The protein below binds the small molecule below.
Small molecule (SMILES): O=C1CC(=O)NC(=O)N1

Binding-site contacts:
Ligand atom N3 contacts residue ARG344 of chain 1.A at 3.6 Å (salt-bridge).
Ligand atom N1 contacts residue LYS182 of chain 1.A at 3.6 Å.
Ligand atom C2 contacts residue GLY65 of chain 1.A at 3.2 Å.
Ligand atom C4 contacts residue SER252 of chain 1.A at 3.8 Å.
Ligand atom C6 contacts residue ALA253 of chain 1.A at 3.3 Å (hydrophobic).
Ligand atom O8 contacts residue ARG214 of chain 1.A at 2.8 Å (salt-bridge).
Ligand atom C4 contacts residue ARG344 of chain 1.A at 3.3 Å.
Ligand atom N1 contacts residue GLY65 of chain 1.A at 3.7 Å.
Ligand atom C6 contacts residue ARG214 of chain 1.A at 3.7 Å.
Ligand atom O4 contacts residue SER103 of chain 1.A at 3.2 Å (h-bond).
Ligand atom C5 contacts residue SER252 of chain 1.A at 3.8 Å.
Ligand atom O2 contacts residue GLY104 of chain 1.A at 2.8 Å (h-bond).
Ligand atom O4 contacts residue GLY364 of chain 1.A at 2.6 Å (h-bond).
Ligand atom N3 contacts residue GLY104 of chain 1.A at 3.1 Å (h-bond).
Ligand atom N1 contacts residue SER252 of chain 1.A at 3.0 Å (h-bond).
Ligand atom O4 contacts residue SER363 of chain 1.A at 3.1 Å.
Ligand atom C4 contacts residue SER103 of chain 1.A at 3.2 Å.
Ligand atom C2 contacts residue SER252 of chain 1.A at 3.4 Å.
Ligand atom C2 contacts residue SER103 of chain 1.A at 3.6 Å.
Ligand atom O2 contacts residue SER103 of chain 1.A at 3.7 Å.
Ligand atom O2 contacts residue LYS182 of chain 1.A at 3.8 Å.
Ligand atom O8 contacts residue ALA253 of chain 1.A at 2.7 Å (h-bond).
Ligand atom N3 contacts residue SER103 of chain 1.A at 3.1 Å (h-bond).
Ligand atom O2 contacts residue GLY65 of chain 1.A at 3.4 Å (h-bond).
Ligand atom C6 contacts residue SER252 of chain 1.A at 3.4 Å.
Ligand atom C4 contacts residue SER363 of chain 1.A at 3.7 Å.
Ligand atom O2 contacts residue ALA253 of chain 1.A at 3.8 Å.
Ligand atom O8 contacts residue MET210 of chain 1.A at 3.6 Å.
Ligand atom O2 contacts residue ARG72 of chain 1.A at 2.8 Å (salt-bridge).
Ligand atom C5 contacts residue GLY364 of chain 1.A at 3.2 Å.
Ligand atom C2 contacts residue GLY104 of chain 1.A at 3.5 Å.
Ligand atom O8 contacts residue SER252 of chain 1.A at 3.6 Å.
Ligand atom C2 contacts residue ARG72 of chain 1.A at 3.5 Å.
Ligand atom N3 contacts residue GLY65 of chain 1.A at 3.5 Å (h-bond).
Ligand atom O4 contacts residue ARG344 of chain 1.A at 3.1 Å (salt-bridge).
Ligand atom C2 contacts residue ALA253 of chain 1.A at 3.7 Å (hydrophobic).
Ligand atom N1 contacts residue ARG72 of chain 1.A at 3.8 Å.
Ligand atom C4 contacts residue GLY364 of chain 1.A at 3.5 Å.
Ligand atom N1 contacts residue ALA253 of chain 1.A at 2.8 Å (h-bond).
Ligand atom C5 contacts residue SER363 of chain 1.A at 3.7 Å.

Sequence of chain 1.A:
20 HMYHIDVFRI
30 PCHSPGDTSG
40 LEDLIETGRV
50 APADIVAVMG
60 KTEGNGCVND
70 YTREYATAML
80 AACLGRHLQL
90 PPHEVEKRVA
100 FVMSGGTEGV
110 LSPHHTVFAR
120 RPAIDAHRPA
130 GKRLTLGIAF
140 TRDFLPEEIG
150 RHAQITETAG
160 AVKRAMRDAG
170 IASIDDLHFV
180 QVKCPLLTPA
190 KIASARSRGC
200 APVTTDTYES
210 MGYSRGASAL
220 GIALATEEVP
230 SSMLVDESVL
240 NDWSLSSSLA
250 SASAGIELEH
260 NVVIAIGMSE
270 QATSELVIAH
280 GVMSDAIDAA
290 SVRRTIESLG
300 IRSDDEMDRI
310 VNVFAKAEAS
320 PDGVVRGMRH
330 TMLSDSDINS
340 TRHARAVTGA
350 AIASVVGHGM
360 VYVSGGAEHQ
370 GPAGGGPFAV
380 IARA